This small molecule binds to this protein.
Small molecule (SMILES): COc1cc2ccc(=O)oc2cc1O

Sequence of chain 1.B:
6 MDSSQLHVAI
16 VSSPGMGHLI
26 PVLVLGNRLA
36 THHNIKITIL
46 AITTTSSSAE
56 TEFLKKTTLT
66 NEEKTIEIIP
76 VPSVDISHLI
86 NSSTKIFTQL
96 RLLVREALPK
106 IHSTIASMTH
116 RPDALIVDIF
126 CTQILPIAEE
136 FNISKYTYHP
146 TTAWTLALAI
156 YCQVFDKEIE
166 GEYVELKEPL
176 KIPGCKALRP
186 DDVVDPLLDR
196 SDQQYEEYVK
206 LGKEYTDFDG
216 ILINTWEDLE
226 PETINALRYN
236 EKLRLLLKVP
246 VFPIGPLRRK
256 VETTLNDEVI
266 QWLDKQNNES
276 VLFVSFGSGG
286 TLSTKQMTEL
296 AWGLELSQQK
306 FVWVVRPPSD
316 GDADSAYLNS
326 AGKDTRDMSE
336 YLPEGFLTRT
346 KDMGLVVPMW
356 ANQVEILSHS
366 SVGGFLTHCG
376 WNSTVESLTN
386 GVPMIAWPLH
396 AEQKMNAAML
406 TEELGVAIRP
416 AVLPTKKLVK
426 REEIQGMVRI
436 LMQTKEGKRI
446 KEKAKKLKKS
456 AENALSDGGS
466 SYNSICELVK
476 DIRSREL

Binding-site contacts:
Ligand atom OAI contacts residue GLU397 of chain 1.B at 3.7 Å.
Ligand atom CAE contacts residue TYR203 of chain 1.B at 4.4 Å (hydrophobic).
Ligand atom OAC contacts residue ALA396 of chain 1.B at 3.9 Å.
Ligand atom OAB contacts residue ILE124 of chain 1.B at 4.1 Å.
Ligand atom CAG contacts residue ALA396 of chain 1.B at 3.6 Å (hydrophobic).
Ligand atom CAM contacts residue ALA396 of chain 1.B at 3.9 Å (hydrophobic).
Ligand atom CAA contacts residue ASP190 of chain 1.B at 3.9 Å.
Ligand atom CAD contacts residue TYR203 of chain 1.B at 3.9 Å (hydrophobic).
Ligand atom CAA contacts residue PHE92 of chain 1.B at 4.2 Å (hydrophobic).
Ligand atom CAA contacts residue ASP319 of chain 1.B at 3.5 Å.
Ligand atom CAA contacts residue ALA396 of chain 1.B at 4.4 Å (hydrophobic).
Ligand atom CAK contacts residue ILE91 of chain 1.B at 4.5 Å (hydrophobic).
Ligand atom OAB contacts residue THR150 of chain 1.B at 4.3 Å.
Ligand atom OAB contacts residue HIS144 of chain 1.B at 4.4 Å.
Ligand atom CAD contacts residue VAL189 of chain 1.B at 4.2 Å (hydrophobic).
Ligand atom CAM contacts residue PRO191 of chain 1.B at 4.4 Å (hydrophobic).
Ligand atom CAM contacts residue GLU397 of chain 1.B at 4.4 Å.
Ligand atom CAA contacts residue ILE91 of chain 1.B at 3.4 Å (hydrophobic).
Ligand atom CAE contacts residue PRO191 of chain 1.B at 3.7 Å (hydrophobic).
Ligand atom OAC contacts residue TYR322 of chain 1.B at 4.1 Å.
Ligand atom OAC contacts residue HIS23 of chain 1.B at 4.4 Å.
Ligand atom CAN contacts residue GLU397 of chain 1.B at 4.0 Å.
Ligand atom CAF contacts residue ALA396 of chain 1.B at 3.5 Å (hydrophobic).
Ligand atom CAD contacts residue GLU397 of chain 1.B at 4.2 Å.
Ligand atom CAM contacts residue PHE92 of chain 1.B at 4.5 Å (hydrophobic).
Ligand atom OAH contacts residue ILE91 of chain 1.B at 3.2 Å.
Ligand atom CAK contacts residue ALA396 of chain 1.B at 3.5 Å (hydrophobic).
Ligand atom CAE contacts residue ALA396 of chain 1.B at 4.5 Å (hydrophobic).
Ligand atom OAB contacts residue THR146 of chain 1.B at 4.0 Å.
Ligand atom OAH contacts residue ALA396 of chain 1.B at 4.1 Å.
Ligand atom OAB contacts residue GLU397 of chain 1.B at 4.1 Å.
Ligand atom CAL contacts residue GLU397 of chain 1.B at 4.0 Å.
Ligand atom CAJ contacts residue ALA396 of chain 1.B at 3.4 Å (hydrophobic).
Ligand atom CAF contacts residue GLU397 of chain 1.B at 4.2 Å.
Ligand atom OAH contacts residue ASP319 of chain 1.B at 3.8 Å.
Ligand atom CAG contacts residue PRO191 of chain 1.B at 4.2 Å (hydrophobic).
Ligand atom CAE contacts residue VAL189 of chain 1.B at 4.2 Å (hydrophobic).
Ligand atom CAN contacts residue ALA396 of chain 1.B at 3.8 Å (hydrophobic).
Ligand atom CAG contacts residue PHE92 of chain 1.B at 4.2 Å (hydrophobic).